This protein binds this small molecule.
Small molecule (SMILES): Nc1ncnc2c1ncn2[C@@H]1O[C@H](CO[P](=O)(O)O[P](=O)(O)NP(=O)(O)O)[C@@H](O)[C@H]1O

Sequence of chain 1.A:
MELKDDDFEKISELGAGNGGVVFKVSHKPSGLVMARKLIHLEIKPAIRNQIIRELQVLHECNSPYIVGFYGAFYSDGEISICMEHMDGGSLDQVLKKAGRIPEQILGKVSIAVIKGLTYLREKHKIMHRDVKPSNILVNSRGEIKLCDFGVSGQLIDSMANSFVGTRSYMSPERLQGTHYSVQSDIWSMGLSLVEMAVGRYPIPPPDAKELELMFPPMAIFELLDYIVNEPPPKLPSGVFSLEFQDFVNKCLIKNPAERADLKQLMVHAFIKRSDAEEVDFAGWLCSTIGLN

Binding-site contacts:
Ligand atom O2G contacts residue EUI1 of chain 1.D at 2.8 Å (h-bond).
Ligand atom O2G contacts residue ASP130 of chain 1.A at 3.3 Å (salt-bridge).
Ligand atom O1G contacts residue GLY17 of chain 1.A at 3.1 Å (h-bond).
Ligand atom O2A contacts residue LYS37 of chain 1.A at 2.8 Å (salt-bridge).
Ligand atom O2A contacts residue MG1 of chain 1.C at 2.1 Å.
Ligand atom C5' contacts residue ALA16 of chain 1.A at 3.5 Å (hydrophobic).
Ligand atom O3G contacts residue MG1 of chain 1.C at 2.1 Å.
Ligand atom N3B contacts residue GLY17 of chain 1.A at 2.8 Å (h-bond).
Ligand atom O2A contacts residue ASP148 of chain 1.A at 2.8 Å (salt-bridge).
Ligand atom O1B contacts residue SER134 of chain 1.A at 2.6 Å (h-bond).
Ligand atom O3G contacts residue ASP148 of chain 1.A at 2.7 Å (salt-bridge).
Ligand atom PB contacts residue SER134 of chain 1.A at 3.4 Å.
Ligand atom N3B contacts residue LYS132 of chain 1.A at 3.2 Å (salt-bridge).
Ligand atom O2' contacts residue SER90 of chain 1.A at 3.5 Å.
Ligand atom O3G contacts residue EUI1 of chain 1.D at 2.8 Å (h-bond).
Ligand atom O1A contacts residue GLY20 of chain 1.A at 3.2 Å (h-bond).
Ligand atom O1B contacts residue MG1 of chain 1.C at 2.1 Å.
Ligand atom O2' contacts residue GLN93 of chain 1.A at 2.7 Å (h-bond).
Ligand atom PA contacts residue LYS37 of chain 1.A at 3.4 Å.
Ligand atom N1 contacts residue MET86 of chain 1.A at 2.9 Å (h-bond).
Ligand atom C2 contacts residue MET86 of chain 1.A at 3.2 Å (hydrophobic).
Ligand atom PB contacts residue MG1 of chain 1.C at 3.4 Å.
Ligand atom O1B contacts residue ASN135 of chain 1.A at 3.0 Å (h-bond).
Ligand atom PA contacts residue MG1 of chain 1.C at 3.3 Å.
Ligand atom PG contacts residue GLY17 of chain 1.A at 3.4 Å.
Ligand atom O3G contacts residue ASN135 of chain 1.A at 2.7 Å (h-bond).
Ligand atom C6 contacts residue ALA35 of chain 1.A at 3.5 Å (hydrophobic).
Ligand atom O1A contacts residue LYS37 of chain 1.A at 2.8 Å (salt-bridge).
Ligand atom N6 contacts residue MET83 of chain 1.A at 3.3 Å.
Ligand atom O2B contacts residue SER134 of chain 1.A at 3.3 Å (h-bond).
Ligand atom O1G contacts residue EUI1 of chain 1.D at 3.2 Å.
Ligand atom O5' contacts residue VAL22 of chain 1.A at 3.1 Å.
Ligand atom C6 contacts residue LEU137 of chain 1.A at 3.4 Å (hydrophobic).
Ligand atom N6 contacts residue ALA35 of chain 1.A at 3.5 Å.
Ligand atom O4' contacts residue VAL22 of chain 1.A at 3.4 Å.
Ligand atom C5 contacts residue LEU137 of chain 1.A at 3.5 Å (hydrophobic).
Ligand atom O2G contacts residue LYS132 of chain 1.A at 2.8 Å (salt-bridge).
Ligand atom N6 contacts residue GLU84 of chain 1.A at 2.8 Å (salt-bridge).
Ligand atom N6 contacts residue LEU137 of chain 1.A at 3.5 Å.
Ligand atom PG contacts residue EUI1 of chain 1.D at 3.3 Å.